Binding-site contacts:
Ligand atom C5 contacts residue PHE63 of chain 1.E at 3.6 Å (hydrophobic).
Ligand atom O1A contacts residue THR96 of chain 1.E at 3.2 Å (h-bond).
Ligand atom C4 contacts residue LEU21 of chain 1.E at 3.3 Å (hydrophobic).
Ligand atom O2B contacts residue GLY92 of chain 1.E at 3.6 Å.
Ligand atom O3' contacts residue ASN20 of chain 1.E at 3.6 Å.
Ligand atom O1G contacts residue LYS15 of chain 1.E at 3.1 Å.
Ligand atom O2G contacts residue THR96 of chain 1.E at 3.2 Å (h-bond).
Ligand atom N3 contacts residue PHE63 of chain 1.E at 3.2 Å.
Ligand atom N3 contacts residue LEU21 of chain 1.E at 3.1 Å.
Ligand atom N9 contacts residue PHE63 of chain 1.E at 3.5 Å.
Ligand atom C8 contacts residue LEU21 of chain 1.E at 3.4 Å (hydrophobic).
Ligand atom O1B contacts residue THR96 of chain 1.E at 3.1 Å (h-bond).
Ligand atom O2G contacts residue MG1 of chain 1.K at 1.9 Å.
Ligand atom N6 contacts residue GLN70 of chain 1.E at 3.1 Å (h-bond).
Ligand atom PG contacts residue LYS15 of chain 1.E at 3.5 Å.
Ligand atom PG contacts residue MG1 of chain 1.K at 3.3 Å.
Ligand atom PG contacts residue SER91 of chain 1.E at 3.6 Å.
Ligand atom N3B contacts residue GLY92 of chain 1.E at 3.6 Å.
Ligand atom O2G contacts residue GLU194 of chain 1.E at 3.3 Å (salt-bridge).
Ligand atom O4' contacts residue LEU21 of chain 1.E at 3.4 Å.
Ligand atom O2G contacts residue LYS15 of chain 1.E at 2.7 Å (salt-bridge).
Ligand atom O4' contacts residue ASN20 of chain 1.E at 3.6 Å.
Ligand atom O3A contacts residue GLY94 of chain 1.E at 3.6 Å.
Ligand atom O1A contacts residue ALA97 of chain 1.E at 2.8 Å (h-bond).
Ligand atom N6 contacts residue ARG65 of chain 1.E at 3.0 Å (salt-bridge).
Ligand atom N7 contacts residue LEU21 of chain 1.E at 3.6 Å.
Ligand atom O2' contacts residue PHE63 of chain 1.E at 3.2 Å.
Ligand atom N1 contacts residue PHE63 of chain 1.E at 3.5 Å.
Ligand atom O3G contacts residue LYS95 of chain 1.E at 2.5 Å (salt-bridge).
Ligand atom C2 contacts residue PHE63 of chain 1.E at 3.2 Å (hydrophobic).
Ligand atom C4 contacts residue PHE63 of chain 1.E at 3.3 Å (hydrophobic).
Ligand atom C2 contacts residue LEU21 of chain 1.E at 3.4 Å (hydrophobic).
Ligand atom O3G contacts residue SER91 of chain 1.E at 3.5 Å.
Ligand atom PB contacts residue GLY92 of chain 1.E at 3.2 Å.
Ligand atom O3' contacts residue SER19 of chain 1.E at 3.5 Å (h-bond).
Ligand atom O2B contacts residue LYS95 of chain 1.E at 2.9 Å (salt-bridge).
Ligand atom O1B contacts residue LYS95 of chain 1.E at 3.3 Å (salt-bridge).
Ligand atom O1G contacts residue SER91 of chain 1.E at 3.0 Å (h-bond).
Ligand atom N6 contacts residue SER67 of chain 1.E at 3.6 Å (h-bond).
Ligand atom N9 contacts residue LEU21 of chain 1.E at 3.4 Å.

The small molecule below binds the protein below.
Small molecule (SMILES): Nc1ncnc2c1ncn2[C@@H]1O[C@H](CO[P](=O)(O)O[P](=O)(O)NP(=O)(O)O)[C@@H](O)[C@H]1O

Sequence of chain 1.E:
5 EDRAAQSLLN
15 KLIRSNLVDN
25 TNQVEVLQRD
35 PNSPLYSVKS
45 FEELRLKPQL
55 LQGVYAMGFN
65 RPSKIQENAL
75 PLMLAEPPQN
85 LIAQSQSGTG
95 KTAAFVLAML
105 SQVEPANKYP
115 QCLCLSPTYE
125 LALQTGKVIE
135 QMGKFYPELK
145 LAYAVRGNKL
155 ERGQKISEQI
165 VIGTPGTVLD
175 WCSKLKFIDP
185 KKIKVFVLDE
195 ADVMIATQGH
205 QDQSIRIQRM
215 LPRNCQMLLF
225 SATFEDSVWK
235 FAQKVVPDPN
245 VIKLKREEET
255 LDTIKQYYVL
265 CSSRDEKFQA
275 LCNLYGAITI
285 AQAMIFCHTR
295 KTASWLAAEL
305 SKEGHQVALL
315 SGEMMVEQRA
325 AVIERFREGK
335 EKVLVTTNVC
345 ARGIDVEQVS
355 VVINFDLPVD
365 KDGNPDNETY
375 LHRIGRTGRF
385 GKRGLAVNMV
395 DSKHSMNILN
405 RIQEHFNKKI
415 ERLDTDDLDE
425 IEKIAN